Sequence of chain 6.B:
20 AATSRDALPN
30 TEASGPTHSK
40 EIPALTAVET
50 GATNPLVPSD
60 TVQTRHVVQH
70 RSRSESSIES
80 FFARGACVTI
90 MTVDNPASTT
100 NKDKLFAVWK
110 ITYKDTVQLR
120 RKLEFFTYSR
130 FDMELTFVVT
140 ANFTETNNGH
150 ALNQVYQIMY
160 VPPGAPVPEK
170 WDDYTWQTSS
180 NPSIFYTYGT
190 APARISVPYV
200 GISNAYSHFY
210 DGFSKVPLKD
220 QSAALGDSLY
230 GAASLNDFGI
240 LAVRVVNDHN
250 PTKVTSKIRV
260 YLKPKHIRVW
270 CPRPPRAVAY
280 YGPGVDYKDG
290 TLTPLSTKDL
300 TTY

This protein binds this small molecule.
Small molecule (SMILES): CCOC(=O)c1ccc(OCCCCC2CCN(c3ccc(C)nn3)CC2)cc1

Sequence of chain 6.D:
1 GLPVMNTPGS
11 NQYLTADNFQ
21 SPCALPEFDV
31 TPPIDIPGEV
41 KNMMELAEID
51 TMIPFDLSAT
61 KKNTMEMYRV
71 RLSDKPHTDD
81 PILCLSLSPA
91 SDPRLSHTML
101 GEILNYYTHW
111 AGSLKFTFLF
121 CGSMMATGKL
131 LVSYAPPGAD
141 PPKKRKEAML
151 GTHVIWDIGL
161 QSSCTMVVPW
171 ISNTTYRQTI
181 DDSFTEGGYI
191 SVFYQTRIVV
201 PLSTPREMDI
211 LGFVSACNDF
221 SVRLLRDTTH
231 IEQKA

Binding-site contacts:
Ligand atom C3 contacts residue PRO181 of chain 6.B at 3.7 Å (hydrophobic).
Ligand atom C20 contacts residue TYR112 of chain 6.B at 3.4 Å (hydrophobic).
Ligand atom C26 contacts residue LYS113 of chain 6.B at 3.7 Å.
Ligand atom N3 contacts residue LEU240 of chain 6.B at 3.4 Å.
Ligand atom C1 contacts residue ILE183 of chain 6.B at 3.5 Å (hydrophobic).
Ligand atom C3 contacts residue TYR159 of chain 6.B at 3.7 Å (hydrophobic).
Ligand atom C26 contacts residue THR111 of chain 6.B at 3.6 Å.
Ligand atom C27 contacts residue ASP236 of chain 6.B at 3.6 Å.
Ligand atom C8 contacts residue VAL196 of chain 6.B at 3.7 Å (hydrophobic).
Ligand atom C5 contacts residue TYR159 of chain 6.B at 3.7 Å (hydrophobic).
Ligand atom C8 contacts residue TYR159 of chain 6.B at 3.5 Å (hydrophobic).
Ligand atom C21 contacts residue PHE237 of chain 6.B at 3.7 Å (hydrophobic).
Ligand atom C21 contacts residue TYR112 of chain 6.B at 3.4 Å (hydrophobic).
Ligand atom C4 contacts residue TYR159 of chain 6.B at 3.7 Å (hydrophobic).
Ligand atom C12 contacts residue VAL199 of chain 6.B at 3.7 Å (hydrophobic).
Ligand atom C5 contacts residue ILE194 of chain 6.B at 3.8 Å (hydrophobic).
Ligand atom C18 contacts residue PHE237 of chain 6.B at 3.8 Å (hydrophobic).
Ligand atom N4 contacts residue LEU240 of chain 6.B at 3.3 Å.
Ligand atom N6 contacts residue VAL196 of chain 6.B at 3.8 Å.
Ligand atom C20 contacts residue PHE237 of chain 6.B at 3.4 Å (hydrophobic).
Ligand atom C4 contacts residue ALA24 of chain 6.D at 3.5 Å (hydrophobic).
Ligand atom C15 contacts residue MET132 of chain 6.B at 3.6 Å (hydrophobic).
Ligand atom C3 contacts residue ALA24 of chain 6.D at 3.5 Å (hydrophobic).
Ligand atom C14 contacts residue MET132 of chain 6.B at 3.5 Å (hydrophobic).
Ligand atom C23 contacts residue TYR112 of chain 6.B at 3.3 Å (hydrophobic).
Ligand atom O25 contacts residue TYR112 of chain 6.B at 3.4 Å.
Ligand atom O24 contacts residue TYR112 of chain 6.B at 3.8 Å.
Ligand atom C23 contacts residue PHE237 of chain 6.B at 3.8 Å (hydrophobic).
Ligand atom C10 contacts residue MET132 of chain 6.B at 3.7 Å (hydrophobic).
Ligand atom C11 contacts residue LEU134 of chain 6.B at 3.8 Å (hydrophobic).
Ligand atom C14 contacts residue VAL199 of chain 6.B at 3.8 Å (hydrophobic).
Ligand atom C4 contacts residue ILE194 of chain 6.B at 3.8 Å (hydrophobic).
Ligand atom C13 contacts residue MET132 of chain 6.B at 3.8 Å (hydrophobic).
Ligand atom C7 contacts residue VAL196 of chain 6.B at 3.5 Å (hydrophobic).
Ligand atom C19 contacts residue PHE237 of chain 6.B at 3.5 Å (hydrophobic).
Ligand atom O25 contacts residue THR111 of chain 6.B at 3.4 Å (h-bond).
Ligand atom C1 contacts residue ILE157 of chain 6.B at 3.4 Å (hydrophobic).
Ligand atom C13 contacts residue PHE237 of chain 6.B at 3.7 Å (hydrophobic).
Ligand atom O16 contacts residue MET132 of chain 6.B at 3.6 Å.
Ligand atom C7 contacts residue TYR159 of chain 6.B at 3.7 Å (hydrophobic).